A protein and the small-molecule ligand that binds it are described below.
Small molecule (SMILES): Nc1nc(N)c(-c2cccc(Cl)c2)c(CCOCCCOc2ccccc2)n1

Sequence of chain 1.A:
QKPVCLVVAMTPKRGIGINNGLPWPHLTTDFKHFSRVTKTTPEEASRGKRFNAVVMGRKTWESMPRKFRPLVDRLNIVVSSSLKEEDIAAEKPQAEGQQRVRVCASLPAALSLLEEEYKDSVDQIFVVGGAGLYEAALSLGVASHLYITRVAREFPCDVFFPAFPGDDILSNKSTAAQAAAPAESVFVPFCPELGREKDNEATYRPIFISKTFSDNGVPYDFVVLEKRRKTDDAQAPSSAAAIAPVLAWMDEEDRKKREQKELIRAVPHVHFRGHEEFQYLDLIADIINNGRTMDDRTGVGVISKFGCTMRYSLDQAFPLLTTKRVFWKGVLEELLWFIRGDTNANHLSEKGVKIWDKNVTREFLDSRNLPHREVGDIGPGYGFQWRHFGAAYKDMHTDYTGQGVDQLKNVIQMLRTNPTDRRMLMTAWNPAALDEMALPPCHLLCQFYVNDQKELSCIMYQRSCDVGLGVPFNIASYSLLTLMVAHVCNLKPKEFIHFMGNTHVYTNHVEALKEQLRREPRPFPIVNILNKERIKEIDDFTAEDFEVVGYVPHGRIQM

Binding-site contacts:
Ligand atom C5 contacts residue NDP1 of chain 1.E at 3.6 Å.
Ligand atom CAP contacts residue NDP1 of chain 1.E at 3.5 Å.
Ligand atom NAH contacts residue PHE35 of chain 1.A at 3.9 Å.
Ligand atom NAH contacts residue NDP1 of chain 1.E at 3.4 Å (h-bond).
Ligand atom CLA contacts residue LEU94 of chain 1.A at 3.8 Å.
Ligand atom C6 contacts residue PHE35 of chain 1.A at 3.7 Å (hydrophobic).
Ligand atom CAM contacts residue PHE32 of chain 1.A at 3.6 Å (hydrophobic).
Ligand atom NAH contacts residue VAL8 of chain 1.A at 3.2 Å (h-bond).
Ligand atom N1 contacts residue NDP1 of chain 1.E at 3.5 Å (h-bond).
Ligand atom CAJ contacts residue ASP31 of chain 1.A at 3.3 Å.
Ligand atom OAL contacts residue PHE35 of chain 1.A at 3.4 Å.
Ligand atom CAR contacts residue THR83 of chain 1.A at 3.6 Å.
Ligand atom CBA contacts residue PRO88 of chain 1.A at 3.3 Å (hydrophobic).
Ligand atom CAX contacts residue MET87 of chain 1.A at 3.4 Å (hydrophobic).
Ligand atom CAN contacts residue LEU94 of chain 1.A at 3.7 Å (hydrophobic).
Ligand atom NAI contacts residue VAL9 of chain 1.A at 3.4 Å (h-bond).
Ligand atom C4 contacts residue ASP31 of chain 1.A at 3.5 Å.
Ligand atom CAM contacts residue PHE35 of chain 1.A at 3.4 Å (hydrophobic).
Ligand atom CAN contacts residue PHE35 of chain 1.A at 3.3 Å (hydrophobic).
Ligand atom CAQ contacts residue NDP1 of chain 1.E at 3.7 Å.
Ligand atom C2 contacts residue ASP31 of chain 1.A at 3.4 Å.
Ligand atom NAI contacts residue ASP31 of chain 1.A at 2.7 Å (salt-bridge).
Ligand atom CAZ contacts residue PRO88 of chain 1.A at 3.3 Å (hydrophobic).
Ligand atom C2 contacts residue PHE35 of chain 1.A at 3.8 Å (hydrophobic).
Ligand atom CBB contacts residue PHE32 of chain 1.A at 3.2 Å (hydrophobic).
Ligand atom N1 contacts residue PHE35 of chain 1.A at 3.6 Å.
Ligand atom CAW contacts residue PHE32 of chain 1.A at 3.6 Å (hydrophobic).
Ligand atom CAG contacts residue NDP1 of chain 1.E at 3.8 Å.
Ligand atom N1 contacts residue VAL9 of chain 1.A at 3.4 Å (h-bond).
Ligand atom C2 contacts residue VAL9 of chain 1.A at 3.8 Å (hydrophobic).
Ligand atom CAK contacts residue PHE32 of chain 1.A at 3.6 Å (hydrophobic).
Ligand atom C6 contacts residue NDP1 of chain 1.E at 3.2 Å.
Ligand atom OAV contacts residue PHE32 of chain 1.A at 3.5 Å.
Ligand atom NAH contacts residue TYR157 of chain 1.A at 3.4 Å (h-bond).
Ligand atom N1 contacts residue VAL8 of chain 1.A at 3.7 Å.
Ligand atom NAI contacts residue THR172 of chain 1.A at 3.3 Å (h-bond).
Ligand atom N1 contacts residue ALA10 of chain 1.A at 3.8 Å.
Ligand atom NAH contacts residue VAL151 of chain 1.A at 2.8 Å (h-bond).
Ligand atom N3 contacts residue ASP31 of chain 1.A at 2.8 Å (salt-bridge).
Ligand atom CAK contacts residue ASP31 of chain 1.A at 3.8 Å.